Binding-site contacts:
Ligand atom C2 contacts residue ASN61 of chain 1.B at 2.5 Å.
Ligand atom C8 contacts residue ASN61 of chain 1.B at 4.0 Å.
Ligand atom C7 contacts residue PHE59 of chain 1.B at 4.4 Å (hydrophobic).
Ligand atom C8 contacts residue SER60 of chain 1.B at 4.4 Å.
Ligand atom O7 contacts residue ASN61 of chain 1.B at 2.8 Å (h-bond).
Ligand atom C8 contacts residue PHE59 of chain 1.B at 3.9 Å (hydrophobic).
Ligand atom O6 contacts residue TYR28 of chain 1.B at 3.4 Å.
Ligand atom C4 contacts residue ASN61 of chain 1.B at 4.2 Å.
Ligand atom C3 contacts residue ASN61 of chain 1.B at 3.8 Å.
Ligand atom C8 contacts residue ASN30 of chain 1.B at 3.5 Å.
Ligand atom O7 contacts residue PHE59 of chain 1.B at 3.9 Å.
Ligand atom O5 contacts residue ASN61 of chain 1.B at 2.3 Å (h-bond).
Ligand atom C7 contacts residue ASN61 of chain 1.B at 3.2 Å.
Ligand atom C1 contacts residue ASN61 of chain 1.B at 1.5 Å.
Ligand atom O5 contacts residue TYR28 of chain 1.B at 4.0 Å.
Ligand atom N2 contacts residue ASN61 of chain 1.B at 3.0 Å (h-bond).
Ligand atom C5 contacts residue ASN61 of chain 1.B at 3.6 Å.

Sequence of chain 1.B:
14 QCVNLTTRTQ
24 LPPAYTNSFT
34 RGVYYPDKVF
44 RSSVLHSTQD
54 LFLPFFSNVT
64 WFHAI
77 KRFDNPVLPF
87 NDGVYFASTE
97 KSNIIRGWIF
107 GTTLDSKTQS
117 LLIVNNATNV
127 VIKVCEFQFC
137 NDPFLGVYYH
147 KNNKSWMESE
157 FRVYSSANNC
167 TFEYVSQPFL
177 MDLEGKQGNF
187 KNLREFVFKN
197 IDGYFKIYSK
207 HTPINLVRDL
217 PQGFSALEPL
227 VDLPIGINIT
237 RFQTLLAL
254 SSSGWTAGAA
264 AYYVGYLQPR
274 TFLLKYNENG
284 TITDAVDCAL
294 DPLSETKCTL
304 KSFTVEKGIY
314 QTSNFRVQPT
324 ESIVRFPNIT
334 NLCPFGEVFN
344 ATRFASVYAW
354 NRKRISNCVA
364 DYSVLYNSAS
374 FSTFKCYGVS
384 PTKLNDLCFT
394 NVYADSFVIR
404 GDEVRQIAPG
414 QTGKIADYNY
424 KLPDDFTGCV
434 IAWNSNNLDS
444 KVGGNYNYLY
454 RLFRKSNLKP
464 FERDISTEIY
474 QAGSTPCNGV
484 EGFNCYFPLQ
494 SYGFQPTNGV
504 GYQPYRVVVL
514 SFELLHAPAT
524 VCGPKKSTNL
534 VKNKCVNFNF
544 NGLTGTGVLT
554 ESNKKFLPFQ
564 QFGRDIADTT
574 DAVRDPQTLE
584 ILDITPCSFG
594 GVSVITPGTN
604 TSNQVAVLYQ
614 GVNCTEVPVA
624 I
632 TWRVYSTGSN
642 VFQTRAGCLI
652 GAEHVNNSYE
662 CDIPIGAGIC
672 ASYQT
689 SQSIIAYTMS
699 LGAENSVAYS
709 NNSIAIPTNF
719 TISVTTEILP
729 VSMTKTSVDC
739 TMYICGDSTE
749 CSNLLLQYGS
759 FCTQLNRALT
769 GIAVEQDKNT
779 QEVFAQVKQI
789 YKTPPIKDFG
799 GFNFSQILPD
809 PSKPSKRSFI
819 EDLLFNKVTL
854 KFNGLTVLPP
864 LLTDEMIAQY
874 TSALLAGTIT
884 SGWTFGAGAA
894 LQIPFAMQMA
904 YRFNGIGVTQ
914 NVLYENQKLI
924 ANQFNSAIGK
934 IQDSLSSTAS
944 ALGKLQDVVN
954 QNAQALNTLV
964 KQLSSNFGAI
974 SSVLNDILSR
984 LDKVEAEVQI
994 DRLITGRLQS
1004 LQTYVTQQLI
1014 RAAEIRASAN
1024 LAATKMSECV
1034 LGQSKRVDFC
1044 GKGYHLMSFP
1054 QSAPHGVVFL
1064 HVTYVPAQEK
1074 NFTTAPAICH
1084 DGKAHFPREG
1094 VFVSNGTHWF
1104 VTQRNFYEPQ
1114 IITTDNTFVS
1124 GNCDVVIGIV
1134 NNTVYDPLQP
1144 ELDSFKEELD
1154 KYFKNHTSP

This protein binds this small molecule.
Small molecule (SMILES): CC(=O)N[C@@H]1[C@@H](O)[C@H](O)[C@@H](CO)O[C@H]1O